Binding-site contacts:
Ligand atom C3 contacts residue GLY77 of chain 2.A at 4.2 Å.
Ligand atom C5 contacts residue LEU7 of chain 2.A at 4.1 Å (hydrophobic).
Ligand atom C6 contacts residue LSM1 of chain 2.F at 4.1 Å.
Ligand atom C1' contacts residue LEU81 of chain 2.A at 4.3 Å (hydrophobic).
Ligand atom C2 contacts residue LEU81 of chain 2.A at 4.4 Å (hydrophobic).
Ligand atom C5 contacts residue ALA80 of chain 2.A at 4.2 Å (hydrophobic).
Ligand atom C8 contacts residue LSM1 of chain 2.F at 4.0 Å.
Ligand atom SE contacts residue GLY77 of chain 2.A at 4.0 Å.
Ligand atom SE contacts residue HIS75 of chain 2.A at 4.5 Å.
Ligand atom C6 contacts residue LEU7 of chain 2.A at 3.8 Å (hydrophobic).
Ligand atom C2 contacts residue GLY77 of chain 2.A at 4.1 Å.
Ligand atom C4 contacts residue LEU7 of chain 2.A at 3.8 Å (hydrophobic).
Ligand atom C1 contacts residue GLY77 of chain 2.A at 3.5 Å.
Ligand atom C7 contacts residue LEU84 of chain 2.A at 3.9 Å (hydrophobic).
Ligand atom C5 contacts residue LEU84 of chain 2.A at 4.2 Å (hydrophobic).
Ligand atom C8 contacts residue ALA10 of chain 2.A at 4.1 Å (hydrophobic).
Ligand atom C3 contacts residue LEU81 of chain 2.A at 3.6 Å (hydrophobic).
Ligand atom C7 contacts residue VAL11 of chain 2.A at 4.1 Å (hydrophobic).
Ligand atom C10 contacts residue LEU14 of chain 2.A at 4.2 Å (hydrophobic).
Ligand atom C2 contacts residue LSM1 of chain 2.F at 4.5 Å.
Ligand atom C9 contacts residue LEU84 of chain 2.A at 4.1 Å (hydrophobic).
Ligand atom C1 contacts residue LEU81 of chain 2.A at 3.6 Å (hydrophobic).
Ligand atom C1' contacts residue HIS75 of chain 2.A at 4.3 Å.

A small-molecule ligand and the protein it binds are described below.
Small molecule (SMILES): CCCCCCCCCCCC[Se][C@@H]1O[C@H](CO)[C@@H](O[C@H]2O[C@H](CO)[C@@H](O)[C@H](O)[C@H]2O)[C@H](O)[C@H]1O

Sequence of chain 2.A:
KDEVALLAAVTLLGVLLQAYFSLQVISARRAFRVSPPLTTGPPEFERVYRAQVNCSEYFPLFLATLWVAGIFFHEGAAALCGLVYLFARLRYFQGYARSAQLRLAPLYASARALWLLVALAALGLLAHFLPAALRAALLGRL